Binding-site contacts:
Ligand atom C4 contacts residue TRP115 of chain 1.I at 4.1 Å (hydrophobic).
Ligand atom O4 contacts residue LEU38 of chain 1.I at 4.2 Å.
Ligand atom O3 contacts residue SER114 of chain 1.I at 2.3 Å (h-bond).
Ligand atom C5 contacts residue SER114 of chain 1.I at 3.3 Å.
Ligand atom C9 contacts residue LEU38 of chain 1.I at 4.0 Å (hydrophobic).
Ligand atom C5 contacts residue LEU38 of chain 1.I at 3.8 Å (hydrophobic).
Ligand atom C7 contacts residue LEU38 of chain 1.I at 3.6 Å (hydrophobic).
Ligand atom O4 contacts residue SER114 of chain 1.I at 2.3 Å (h-bond).
Ligand atom C4 contacts residue LEU38 of chain 1.I at 4.0 Å (hydrophobic).
Ligand atom C6 contacts residue SER114 of chain 1.I at 4.4 Å.
Ligand atom C4 contacts residue SER114 of chain 1.I at 1.9 Å.
Ligand atom O3 contacts residue TRP115 of chain 1.I at 3.4 Å (h-bond).
Ligand atom C8 contacts residue TRP192 of chain 1.I at 4.4 Å (hydrophobic).
Ligand atom O4 contacts residue TRP115 of chain 1.I at 4.3 Å.
Ligand atom C5 contacts residue TRP192 of chain 1.I at 3.9 Å (hydrophobic).
Ligand atom O3 contacts residue GLY37 of chain 1.I at 3.8 Å.
Ligand atom C6 contacts residue LEU38 of chain 1.I at 4.2 Å (hydrophobic).
Ligand atom O4 contacts residue HIS285 of chain 1.I at 4.4 Å.
Ligand atom C9 contacts residue TRP192 of chain 1.I at 3.9 Å (hydrophobic).
Ligand atom C8 contacts residue LEU38 of chain 1.I at 3.5 Å (hydrophobic).
Ligand atom C7 contacts residue TRP192 of chain 1.I at 4.0 Å (hydrophobic).
Ligand atom C9 contacts residue PHE176 of chain 1.I at 3.2 Å (hydrophobic).
Ligand atom O3 contacts residue LEU38 of chain 1.I at 2.8 Å (h-bond).
Ligand atom C4 contacts residue HIS285 of chain 1.I at 3.6 Å.
Ligand atom C5 contacts residue HIS285 of chain 1.I at 3.9 Å.
Ligand atom C6 contacts residue TRP192 of chain 1.I at 3.2 Å (hydrophobic).

Sequence of chain 1.I:
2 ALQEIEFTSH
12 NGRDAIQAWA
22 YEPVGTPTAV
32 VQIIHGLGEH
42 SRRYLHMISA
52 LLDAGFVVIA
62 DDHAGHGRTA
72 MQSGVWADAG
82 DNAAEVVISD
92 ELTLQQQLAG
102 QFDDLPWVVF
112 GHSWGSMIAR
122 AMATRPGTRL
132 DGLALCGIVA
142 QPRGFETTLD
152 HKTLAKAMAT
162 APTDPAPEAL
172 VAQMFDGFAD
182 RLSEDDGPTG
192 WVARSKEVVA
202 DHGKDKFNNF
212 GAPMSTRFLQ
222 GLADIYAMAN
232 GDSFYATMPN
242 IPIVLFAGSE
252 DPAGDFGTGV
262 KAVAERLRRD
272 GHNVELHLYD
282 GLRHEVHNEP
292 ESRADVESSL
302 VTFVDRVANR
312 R

This small molecule binds to this protein.
Small molecule (SMILES): CCCCCC(O)O